Binding-site contacts:
Ligand atom C19 contacts residue GLY47 of chain 1.Y at 3.7 Å.
Ligand atom C7 contacts residue THR1 of chain 1.Y at 2.5 Å.
Ligand atom O17 contacts residue ALA46 of chain 1.Y at 3.6 Å.
Ligand atom C10 contacts residue ALA49 of chain 1.Y at 3.9 Å (hydrophobic).
Ligand atom O15 contacts residue ARG19 of chain 1.Y at 3.9 Å.
Ligand atom C13 contacts residue GLY47 of chain 1.Y at 3.9 Å.
Ligand atom C2 contacts residue THR21 of chain 1.Y at 3.4 Å.
Ligand atom C9 contacts residue THR1 of chain 1.Y at 3.8 Å.
Ligand atom C16 contacts residue THR1 of chain 1.Y at 1.4 Å.
Ligand atom N18 contacts residue GLY47 of chain 1.Y at 3.0 Å (h-bond).
Ligand atom C11 contacts residue VAL31 of chain 1.Y at 3.5 Å (hydrophobic).
Ligand atom O15 contacts residue ALA20 of chain 1.Y at 3.4 Å.
Ligand atom C1 contacts residue THR21 of chain 1.Y at 3.6 Å.
Ligand atom C13 contacts residue ALA46 of chain 1.Y at 4.0 Å (hydrophobic).
Ligand atom C3 contacts residue THR21 of chain 1.Y at 3.6 Å.
Ligand atom C4 contacts residue THR1 of chain 1.Y at 3.2 Å.
Ligand atom C8 contacts residue ARG19 of chain 1.Y at 3.7 Å.
Ligand atom C12 contacts residue MET45 of chain 1.Y at 3.8 Å (hydrophobic).
Ligand atom O20 contacts residue GLY47 of chain 1.Y at 3.6 Å (h-bond).
Ligand atom C9 contacts residue GLY47 of chain 1.Y at 3.7 Å.
Ligand atom O17 contacts residue GLY47 of chain 1.Y at 2.9 Å (h-bond).
Ligand atom C14 contacts residue THR1 of chain 1.Y at 3.5 Å.
Ligand atom C6 contacts residue THR1 of chain 1.Y at 3.7 Å.
Ligand atom C16 contacts residue GLY47 of chain 1.Y at 4.0 Å.
Ligand atom C11 contacts residue ALA49 of chain 1.Y at 3.6 Å (hydrophobic).
Ligand atom O5 contacts residue THR1 of chain 1.Y at 2.8 Å (h-bond).
Ligand atom C14 contacts residue LYS33 of chain 1.Y at 3.9 Å.
Ligand atom C13 contacts residue ALA49 of chain 1.Y at 3.8 Å (hydrophobic).
Ligand atom C6 contacts residue TYR170 of chain 1.Y at 3.5 Å (hydrophobic).
Ligand atom C13 contacts residue MET45 of chain 1.Y at 3.5 Å (hydrophobic).
Ligand atom O5 contacts residue SER131 of chain 1.Y at 3.8 Å.
Ligand atom C14 contacts residue MET45 of chain 1.Y at 3.7 Å (hydrophobic).
Ligand atom C8 contacts residue THR1 of chain 1.Y at 3.0 Å.
Ligand atom O17 contacts residue THR1 of chain 1.Y at 2.3 Å (h-bond).
Ligand atom O15 contacts residue THR21 of chain 1.Y at 3.7 Å.
Ligand atom N18 contacts residue THR1 of chain 1.Y at 3.7 Å.
Ligand atom C12 contacts residue ALA49 of chain 1.Y at 3.8 Å (hydrophobic).
Ligand atom C6 contacts residue ARG19 of chain 1.Y at 3.5 Å.
Ligand atom C14 contacts residue GLY47 of chain 1.Y at 3.7 Å.
Ligand atom C6 contacts residue THR21 of chain 1.Y at 3.3 Å.

Sequence of chain 1.Y:
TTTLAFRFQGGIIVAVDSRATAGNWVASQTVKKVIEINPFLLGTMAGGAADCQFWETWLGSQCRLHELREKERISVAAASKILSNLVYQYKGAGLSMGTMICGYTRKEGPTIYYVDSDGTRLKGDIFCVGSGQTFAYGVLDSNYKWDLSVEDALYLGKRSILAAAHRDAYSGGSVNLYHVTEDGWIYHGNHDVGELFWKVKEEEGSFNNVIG

This small molecule binds to this protein.
Small molecule (SMILES): C[C@]1(O)[C@@H](CCO)C(=O)N[C@]1(C=O)[C@@H](O)[C@@H]1C=CCCC1